A small-molecule ligand and the protein it binds are described below.
Small molecule (SMILES): CC(=O)N[C@@H]1[C@@H](O)[C@H](O)[C@@H](CO)O[C@H]1O

Sequence of chain 1.B:
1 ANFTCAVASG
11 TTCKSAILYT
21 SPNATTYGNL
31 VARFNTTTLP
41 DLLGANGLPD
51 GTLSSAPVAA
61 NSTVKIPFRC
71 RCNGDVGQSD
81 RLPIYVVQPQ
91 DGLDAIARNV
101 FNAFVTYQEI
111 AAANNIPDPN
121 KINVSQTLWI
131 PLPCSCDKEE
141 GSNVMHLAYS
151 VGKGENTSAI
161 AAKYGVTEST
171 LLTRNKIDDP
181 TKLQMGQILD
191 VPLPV

Binding-site contacts:
Ligand atom C1 contacts residue ASN156 of chain 1.B at 1.5 Å.
Ligand atom O5 contacts residue ALA159 of chain 1.B at 4.0 Å.
Ligand atom C7 contacts residue ASN156 of chain 1.B at 3.1 Å.
Ligand atom C8 contacts residue ASN156 of chain 1.B at 4.1 Å.
Ligand atom N2 contacts residue ASN156 of chain 1.B at 2.8 Å (h-bond).
Ligand atom C1 contacts residue ALA159 of chain 1.B at 3.9 Å (hydrophobic).
Ligand atom O5 contacts residue ASN156 of chain 1.B at 2.4 Å (h-bond).
Ligand atom C8 contacts residue SER158 of chain 1.B at 4.4 Å.
Ligand atom C2 contacts residue ASN156 of chain 1.B at 2.4 Å.
Ligand atom O7 contacts residue ASN156 of chain 1.B at 3.1 Å (h-bond).
Ligand atom C4 contacts residue ASN156 of chain 1.B at 4.2 Å.
Ligand atom C5 contacts residue ALA159 of chain 1.B at 4.5 Å (hydrophobic).
Ligand atom C5 contacts residue ASN156 of chain 1.B at 3.7 Å.
Ligand atom C3 contacts residue ASN156 of chain 1.B at 3.7 Å.